A protein and the small-molecule ligand that binds it are described below.
Small molecule (SMILES): CC(C)CCC[C@@H](C)[C@H]1CC[C@H]2[C@@H]3CC=C4C[C@@H](O)CC[C@]4(C)[C@H]3CC[C@]12C

Binding-site contacts:
Ligand atom C26 contacts residue GLY197 of chain 1.A at 4.5 Å.
Ligand atom C26 contacts residue PHE198 of chain 1.A at 3.9 Å (hydrophobic).
Ligand atom C19 contacts residue LYS174 of chain 1.A at 3.8 Å.
Ligand atom C27 contacts residue GLY197 of chain 1.A at 3.8 Å.
Ligand atom C25 contacts residue GLY197 of chain 1.A at 3.8 Å.
Ligand atom C21 contacts residue THR193 of chain 1.A at 4.4 Å.
Ligand atom C11 contacts residue LEU170 of chain 1.A at 4.2 Å (hydrophobic).
Ligand atom C1 contacts residue CYS192 of chain 1.A at 4.5 Å (hydrophobic).
Ligand atom C23 contacts residue GLY197 of chain 1.A at 4.2 Å.
Ligand atom C19 contacts residue LEU170 of chain 1.A at 4.5 Å (hydrophobic).
Ligand atom C12 contacts residue CYS192 of chain 1.A at 4.0 Å (hydrophobic).
Ligand atom C14 contacts residue PHE189 of chain 1.A at 4.0 Å (hydrophobic).
Ligand atom C1 contacts residue TYR177 of chain 1.A at 4.4 Å (hydrophobic).
Ligand atom C21 contacts residue PHE196 of chain 1.A at 3.2 Å (hydrophobic).
Ligand atom C7 contacts residue PHE189 of chain 1.A at 3.6 Å (hydrophobic).
Ligand atom O1 contacts residue TYR177 of chain 1.A at 3.3 Å.
Ligand atom C17 contacts residue THR193 of chain 1.A at 4.2 Å.
Ligand atom C21 contacts residue GLY197 of chain 1.A at 3.8 Å.
Ligand atom C2 contacts residue TYR177 of chain 1.A at 4.0 Å (hydrophobic).
Ligand atom C12 contacts residue PHE196 of chain 1.A at 4.5 Å (hydrophobic).
Ligand atom C26 contacts residue THR193 of chain 1.A at 4.1 Å.
Ligand atom C22 contacts residue THR193 of chain 1.A at 3.9 Å.
Ligand atom C8 contacts residue PHE189 of chain 1.A at 4.4 Å (hydrophobic).
Ligand atom C12 contacts residue THR193 of chain 1.A at 4.5 Å.
Ligand atom O1 contacts residue LYS174 of chain 1.A at 4.2 Å.
Ligand atom C22 contacts residue GLY197 of chain 1.A at 4.2 Å.
Ligand atom C1 contacts residue LYS174 of chain 1.A at 4.5 Å.
Ligand atom C11 contacts residue CYS192 of chain 1.A at 4.1 Å (hydrophobic).
Ligand atom C21 contacts residue CYS192 of chain 1.A at 4.4 Å (hydrophobic).
Ligand atom C2 contacts residue LYS174 of chain 1.A at 3.8 Å.
Ligand atom C3 contacts residue TYR177 of chain 1.A at 3.6 Å (hydrophobic).
Ligand atom C15 contacts residue PHE189 of chain 1.A at 4.0 Å (hydrophobic).

Sequence of chain 1.A:
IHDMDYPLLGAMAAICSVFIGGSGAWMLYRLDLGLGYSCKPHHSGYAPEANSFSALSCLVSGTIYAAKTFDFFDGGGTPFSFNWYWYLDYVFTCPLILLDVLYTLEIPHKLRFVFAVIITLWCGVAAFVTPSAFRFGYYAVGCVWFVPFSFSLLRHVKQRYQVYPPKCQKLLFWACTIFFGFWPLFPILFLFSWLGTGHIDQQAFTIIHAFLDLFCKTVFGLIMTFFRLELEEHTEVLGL